Binding-site contacts:
Ligand atom N2 contacts residue ASN93 of chain 1.A at 3.0 Å (h-bond).
Ligand atom C4 contacts residue ASN93 of chain 1.A at 4.1 Å.
Ligand atom O7 contacts residue ASN93 of chain 1.A at 3.6 Å.
Ligand atom O6 contacts residue HIS55 of chain 1.A at 3.8 Å.
Ligand atom O6 contacts residue ASN93 of chain 1.A at 4.5 Å.
Ligand atom O5 contacts residue HIS55 of chain 1.A at 4.4 Å.
Ligand atom C1 contacts residue ASN93 of chain 1.A at 1.4 Å.
Ligand atom O5 contacts residue ASN93 of chain 1.A at 2.2 Å (h-bond).
Ligand atom C3 contacts residue ASN93 of chain 1.A at 3.8 Å.
Ligand atom O6 contacts residue THR95 of chain 1.A at 4.5 Å.
Ligand atom C2 contacts residue ASN93 of chain 1.A at 2.5 Å.
Ligand atom C5 contacts residue ASN93 of chain 1.A at 3.5 Å.
Ligand atom C7 contacts residue ASN93 of chain 1.A at 3.6 Å.

The protein below binds the small molecule below.
Small molecule (SMILES): CC(=O)N[C@@H]1[C@@H](O)[C@H](O)[C@@H](CO)O[C@H]1O

Sequence of chain 1.A:
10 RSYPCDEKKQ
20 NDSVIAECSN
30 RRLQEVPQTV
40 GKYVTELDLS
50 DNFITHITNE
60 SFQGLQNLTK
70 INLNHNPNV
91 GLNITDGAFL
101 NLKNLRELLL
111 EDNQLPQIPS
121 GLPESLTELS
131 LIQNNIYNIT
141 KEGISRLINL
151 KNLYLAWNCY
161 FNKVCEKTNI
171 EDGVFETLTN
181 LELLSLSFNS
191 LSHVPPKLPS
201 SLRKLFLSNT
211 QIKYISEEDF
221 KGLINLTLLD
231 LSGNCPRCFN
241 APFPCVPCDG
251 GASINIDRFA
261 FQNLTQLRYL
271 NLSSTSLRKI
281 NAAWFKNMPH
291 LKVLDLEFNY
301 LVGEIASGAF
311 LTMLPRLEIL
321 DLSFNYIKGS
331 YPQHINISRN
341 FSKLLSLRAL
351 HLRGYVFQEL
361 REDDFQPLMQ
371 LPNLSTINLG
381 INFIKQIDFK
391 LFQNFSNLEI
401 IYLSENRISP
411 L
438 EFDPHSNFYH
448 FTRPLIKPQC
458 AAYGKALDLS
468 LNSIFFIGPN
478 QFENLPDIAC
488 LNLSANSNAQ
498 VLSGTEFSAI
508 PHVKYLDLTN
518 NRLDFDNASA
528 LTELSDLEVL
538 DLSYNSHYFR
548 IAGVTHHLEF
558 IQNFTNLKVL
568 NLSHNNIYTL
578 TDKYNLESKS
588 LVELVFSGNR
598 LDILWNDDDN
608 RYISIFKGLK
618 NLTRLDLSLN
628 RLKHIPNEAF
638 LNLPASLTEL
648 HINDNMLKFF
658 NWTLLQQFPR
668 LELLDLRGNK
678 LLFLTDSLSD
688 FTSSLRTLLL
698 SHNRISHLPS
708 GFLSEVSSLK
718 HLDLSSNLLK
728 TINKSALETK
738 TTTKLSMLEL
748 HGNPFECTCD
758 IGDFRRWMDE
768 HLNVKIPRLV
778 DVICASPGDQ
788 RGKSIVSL